Sequence of chain 1.A:
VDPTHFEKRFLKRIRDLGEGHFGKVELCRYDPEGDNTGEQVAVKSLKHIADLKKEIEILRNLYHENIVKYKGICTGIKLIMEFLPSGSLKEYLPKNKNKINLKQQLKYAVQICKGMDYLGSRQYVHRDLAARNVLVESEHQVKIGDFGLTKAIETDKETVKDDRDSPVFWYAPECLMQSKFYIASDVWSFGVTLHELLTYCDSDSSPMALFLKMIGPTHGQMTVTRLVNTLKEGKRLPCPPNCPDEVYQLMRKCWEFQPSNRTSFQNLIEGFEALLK

Binding-site contacts:
Ligand atom N23 contacts residue PHE106 of chain 1.A at 3.5 Å.
Ligand atom C15 contacts residue LEU158 of chain 1.A at 3.5 Å (hydrophobic).
Ligand atom C1 contacts residue LEU158 of chain 1.A at 3.8 Å (hydrophobic).
Ligand atom N23 contacts residue LEU107 of chain 1.A at 3.1 Å (h-bond).
Ligand atom C3 contacts residue ARG155 of chain 1.A at 3.5 Å.
Ligand atom C24 contacts residue LEU107 of chain 1.A at 3.4 Å (hydrophobic).
Ligand atom C19 contacts residue GLU105 of chain 1.A at 3.8 Å.
Ligand atom C6 contacts residue ASP169 of chain 1.A at 3.7 Å.
Ligand atom C4 contacts residue ASN156 of chain 1.A at 3.6 Å.
Ligand atom O9 contacts residue GLU31 of chain 1.A at 3.2 Å (salt-bridge).
Ligand atom C22 contacts residue LEU158 of chain 1.A at 3.6 Å (hydrophobic).
Ligand atom C1 contacts residue GLY168 of chain 1.A at 3.7 Å.
Ligand atom N20 contacts residue LEU158 of chain 1.A at 3.7 Å.
Ligand atom N14 contacts residue GLY110 of chain 1.A at 3.9 Å.
Ligand atom N12 contacts residue LEU158 of chain 1.A at 3.7 Å.
Ligand atom C24 contacts residue PHE106 of chain 1.A at 3.6 Å (hydrophobic).
Ligand atom C11 contacts residue ASN156 of chain 1.A at 3.4 Å.
Ligand atom C18 contacts residue GLY168 of chain 1.A at 3.5 Å.
Ligand atom S8 contacts residue GLU31 of chain 1.A at 3.8 Å.
Ligand atom C4 contacts residue ARG155 of chain 1.A at 3.6 Å.
Ligand atom C19 contacts residue MET104 of chain 1.A at 3.6 Å (hydrophobic).
Ligand atom N14 contacts residue LEU158 of chain 1.A at 3.8 Å.
Ligand atom C16 contacts residue LEU158 of chain 1.A at 3.4 Å (hydrophobic).
Ligand atom N20 contacts residue ALA54 of chain 1.A at 3.3 Å.
Ligand atom C22 contacts residue ALA54 of chain 1.A at 3.8 Å (hydrophobic).
Ligand atom C6 contacts residue VAL37 of chain 1.A at 3.5 Å (hydrophobic).
Ligand atom C11 contacts residue ASP169 of chain 1.A at 3.5 Å.
Ligand atom O10 contacts residue GLY30 of chain 1.A at 3.9 Å.
Ligand atom C3 contacts residue LEU29 of chain 1.A at 3.7 Å (hydrophobic).
Ligand atom C11 contacts residue ARG155 of chain 1.A at 3.5 Å.
Ligand atom C19 contacts residue ALA54 of chain 1.A at 3.6 Å (hydrophobic).
Ligand atom C7 contacts residue VAL37 of chain 1.A at 3.7 Å (hydrophobic).
Ligand atom O9 contacts residue GLY30 of chain 1.A at 3.2 Å.
Ligand atom C13 contacts residue LEU29 of chain 1.A at 3.8 Å (hydrophobic).
Ligand atom O10 contacts residue GLU31 of chain 1.A at 3.5 Å (salt-bridge).
Ligand atom S8 contacts residue GLY30 of chain 1.A at 3.9 Å.
Ligand atom N20 contacts residue GLU105 of chain 1.A at 2.9 Å (salt-bridge).
Ligand atom C19 contacts residue GLY168 of chain 1.A at 3.8 Å.
Ligand atom C17 contacts residue LEU158 of chain 1.A at 3.7 Å (hydrophobic).
Ligand atom O10 contacts residue ARG155 of chain 1.A at 3.6 Å.

This protein binds this small molecule.
Small molecule (SMILES): CC1(n2cnc3cnc4[nH]ccc4c32)CCN(S(C)(=O)=O)CC1